A protein and the small-molecule ligand that binds it are described below.
Small molecule (SMILES): NCCCC[C@@H](N)C(=O)O

Binding-site contacts:
Ligand atom CE contacts residue ASN70 of chain 1.D at 4.2 Å.
Ligand atom C contacts residue ZDC1 of chain 1.S at 3.5 Å.
Ligand atom CD contacts residue ASN70 of chain 1.D at 4.0 Å.
Ligand atom CB contacts residue ZDC1 of chain 1.S at 3.5 Å.
Ligand atom N contacts residue SER23 of chain 1.D at 4.3 Å.
Ligand atom CG contacts residue ZDC1 of chain 1.S at 4.3 Å.
Ligand atom N contacts residue ZDC1 of chain 1.S at 1.4 Å.
Ligand atom O contacts residue ZDC1 of chain 1.S at 3.6 Å.
Ligand atom CA contacts residue ZDC1 of chain 1.S at 2.5 Å.

Sequence of chain 1.D:
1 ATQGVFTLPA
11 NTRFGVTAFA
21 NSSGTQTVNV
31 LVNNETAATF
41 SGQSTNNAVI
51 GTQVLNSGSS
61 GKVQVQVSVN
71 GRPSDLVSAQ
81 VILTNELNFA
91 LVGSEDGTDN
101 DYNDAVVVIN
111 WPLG